Binding-site contacts:
Ligand atom O7 contacts residue ASN906 of chain 1.C at 4.4 Å.
Ligand atom O7 contacts residue ASN698 of chain 1.C at 3.5 Å (h-bond).
Ligand atom C1 contacts residue LEU903 of chain 1.C at 4.0 Å (hydrophobic).
Ligand atom C5 contacts residue LEU903 of chain 1.C at 3.9 Å (hydrophobic).
Ligand atom O5 contacts residue ASN698 of chain 1.C at 2.4 Å (h-bond).
Ligand atom N2 contacts residue LEU903 of chain 1.C at 4.3 Å.
Ligand atom C7 contacts residue ASN698 of chain 1.C at 3.4 Å.
Ligand atom C6 contacts residue GLN907 of chain 1.C at 4.4 Å.
Ligand atom O4 contacts residue LEU903 of chain 1.C at 3.6 Å.
Ligand atom C5 contacts residue GLN907 of chain 1.C at 4.2 Å.
Ligand atom C2 contacts residue ASN698 of chain 1.C at 2.4 Å.
Ligand atom C4 contacts residue ASN698 of chain 1.C at 4.2 Å.
Ligand atom C8 contacts residue ASN698 of chain 1.C at 4.5 Å.
Ligand atom O7 contacts residue LEU903 of chain 1.C at 3.5 Å.
Ligand atom C3 contacts residue LEU903 of chain 1.C at 3.9 Å (hydrophobic).
Ligand atom C5 contacts residue ASN698 of chain 1.C at 3.7 Å.
Ligand atom N2 contacts residue ASN698 of chain 1.C at 2.9 Å (h-bond).
Ligand atom C1 contacts residue ASN698 of chain 1.C at 1.4 Å.
Ligand atom C7 contacts residue LEU903 of chain 1.C at 4.2 Å (hydrophobic).
Ligand atom C3 contacts residue ASN698 of chain 1.C at 3.8 Å.
Ligand atom C2 contacts residue LEU903 of chain 1.C at 4.3 Å (hydrophobic).
Ligand atom C4 contacts residue LEU903 of chain 1.C at 4.1 Å (hydrophobic).
Ligand atom O5 contacts residue GLN907 of chain 1.C at 4.4 Å.

This small molecule binds to this protein.
Small molecule (SMILES): CC(=O)N[C@H]1[C@H](O[C@H]2[C@H](O)[C@@H](NC(C)=O)CO[C@@H]2CO)O[C@H](CO)[C@@H](O)[C@@H]1O

Sequence of chain 1.C:
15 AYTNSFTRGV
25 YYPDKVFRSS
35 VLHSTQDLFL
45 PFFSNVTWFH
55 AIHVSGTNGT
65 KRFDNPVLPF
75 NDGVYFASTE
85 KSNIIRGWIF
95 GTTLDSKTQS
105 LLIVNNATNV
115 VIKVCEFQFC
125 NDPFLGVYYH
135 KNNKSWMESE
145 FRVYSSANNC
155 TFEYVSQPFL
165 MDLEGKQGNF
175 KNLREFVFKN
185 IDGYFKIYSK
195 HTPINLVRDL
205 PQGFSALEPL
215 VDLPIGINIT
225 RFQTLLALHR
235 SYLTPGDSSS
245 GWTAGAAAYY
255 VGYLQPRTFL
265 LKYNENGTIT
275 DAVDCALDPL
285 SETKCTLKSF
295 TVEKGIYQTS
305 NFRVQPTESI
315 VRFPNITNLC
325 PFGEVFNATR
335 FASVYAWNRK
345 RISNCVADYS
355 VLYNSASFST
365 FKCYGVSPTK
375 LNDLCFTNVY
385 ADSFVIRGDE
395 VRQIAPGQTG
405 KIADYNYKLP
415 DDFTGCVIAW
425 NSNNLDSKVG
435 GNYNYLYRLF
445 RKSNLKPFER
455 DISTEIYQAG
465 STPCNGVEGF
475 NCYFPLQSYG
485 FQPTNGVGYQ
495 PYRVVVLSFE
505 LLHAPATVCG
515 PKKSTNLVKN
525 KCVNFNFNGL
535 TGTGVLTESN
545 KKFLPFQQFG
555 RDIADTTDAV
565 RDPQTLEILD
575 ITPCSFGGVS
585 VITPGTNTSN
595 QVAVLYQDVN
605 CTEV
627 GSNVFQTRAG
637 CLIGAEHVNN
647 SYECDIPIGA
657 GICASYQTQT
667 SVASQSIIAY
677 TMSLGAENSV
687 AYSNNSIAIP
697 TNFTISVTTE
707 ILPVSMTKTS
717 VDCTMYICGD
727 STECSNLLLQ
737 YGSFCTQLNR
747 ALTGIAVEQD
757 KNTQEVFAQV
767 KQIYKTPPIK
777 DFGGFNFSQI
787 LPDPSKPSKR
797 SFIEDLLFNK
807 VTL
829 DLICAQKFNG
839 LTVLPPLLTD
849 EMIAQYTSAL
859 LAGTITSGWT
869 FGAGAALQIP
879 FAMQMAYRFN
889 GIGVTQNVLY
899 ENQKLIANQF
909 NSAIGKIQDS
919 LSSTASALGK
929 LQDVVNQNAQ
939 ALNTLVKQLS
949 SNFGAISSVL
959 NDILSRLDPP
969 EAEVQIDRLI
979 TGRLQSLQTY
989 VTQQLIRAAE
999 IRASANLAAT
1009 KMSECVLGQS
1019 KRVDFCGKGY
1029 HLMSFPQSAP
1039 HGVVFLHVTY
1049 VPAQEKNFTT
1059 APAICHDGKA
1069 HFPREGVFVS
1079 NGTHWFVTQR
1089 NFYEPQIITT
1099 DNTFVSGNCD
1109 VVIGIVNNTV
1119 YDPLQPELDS